A small-molecule ligand and the protein it binds are described below.
Small molecule (SMILES): CC1=C2O[C@]3(O)C[C@@H]2C(=C(O)C1=O)[C@@H]1O[C@H](CC[C@H](C)/C=C(\C)C[C@@H](C)C[C@@H]3C)[C@H](C)[C@H](O)[C@H]1C

Sequence of chain 1.V:
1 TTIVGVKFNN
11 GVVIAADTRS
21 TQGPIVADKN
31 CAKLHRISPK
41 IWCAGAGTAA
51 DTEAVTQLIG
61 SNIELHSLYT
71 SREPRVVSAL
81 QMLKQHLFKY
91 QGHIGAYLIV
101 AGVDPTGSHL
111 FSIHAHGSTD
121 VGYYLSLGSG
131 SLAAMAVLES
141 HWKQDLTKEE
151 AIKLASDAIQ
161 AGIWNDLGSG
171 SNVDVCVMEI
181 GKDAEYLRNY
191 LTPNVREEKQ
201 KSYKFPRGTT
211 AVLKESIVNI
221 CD

Binding-site contacts:
Ligand atom C4 contacts residue HIS141 of chain 1.V at 1.5 Å.
Ligand atom C23 contacts residue ASP157 of chain 1.V at 3.7 Å.
Ligand atom O contacts residue LYS170 of chain 1.M at 3.7 Å.
Ligand atom C1 contacts residue LYS170 of chain 1.M at 3.6 Å.
Ligand atom C5 contacts residue HIS141 of chain 1.V at 2.7 Å.
Ligand atom C contacts residue LYS170 of chain 1.M at 3.5 Å.
Ligand atom O4 contacts residue LYS170 of chain 1.M at 3.9 Å.
Ligand atom C22 contacts residue ASP157 of chain 1.V at 3.6 Å.
Ligand atom C27 contacts residue HIS141 of chain 1.V at 3.9 Å.
Ligand atom O3 contacts residue HIS141 of chain 1.V at 3.5 Å (h-bond).
Ligand atom C8 contacts residue PRO166 of chain 1.M at 3.9 Å (hydrophobic).
Ligand atom O3 contacts residue LEU167 of chain 1.M at 3.6 Å.
Ligand atom C27 contacts residue ASP157 of chain 1.V at 2.9 Å.
Ligand atom O2 contacts residue LEU167 of chain 1.M at 3.9 Å.
Ligand atom O2 contacts residue HIS141 of chain 1.V at 2.9 Å (h-bond).
Ligand atom O2 contacts residue ASN192 of chain 1.M at 3.2 Å (h-bond).
Ligand atom C10 contacts residue LEU167 of chain 1.M at 3.4 Å (hydrophobic).
Ligand atom C23 contacts residue HIS141 of chain 1.V at 3.4 Å.
Ligand atom O4 contacts residue HIS141 of chain 1.V at 3.8 Å.
Ligand atom C10 contacts residue LYS170 of chain 1.M at 3.6 Å.
Ligand atom C26 contacts residue HIS141 of chain 1.V at 3.8 Å.
Ligand atom C7 contacts residue LYS170 of chain 1.M at 3.9 Å.
Ligand atom O2 contacts residue SER140 of chain 1.V at 3.0 Å.
Ligand atom O1 contacts residue ASP157 of chain 1.V at 2.8 Å (salt-bridge).
Ligand atom C6 contacts residue HIS141 of chain 1.V at 3.5 Å.
Ligand atom C13 contacts residue ASN192 of chain 1.M at 3.8 Å.
Ligand atom O contacts residue VAL137 of chain 1.V at 3.3 Å.
Ligand atom C2 contacts residue HIS141 of chain 1.V at 3.5 Å.
Ligand atom C8 contacts residue LEU167 of chain 1.M at 3.6 Å (hydrophobic).
Ligand atom O1 contacts residue LYS170 of chain 1.M at 2.9 Å (salt-bridge).
Ligand atom C8 contacts residue VAL137 of chain 1.V at 3.6 Å (hydrophobic).
Ligand atom C18 contacts residue LYS170 of chain 1.M at 3.8 Å.
Ligand atom C1 contacts residue ASP157 of chain 1.V at 3.8 Å.
Ligand atom C contacts residue VAL137 of chain 1.V at 3.6 Å (hydrophobic).
Ligand atom C9 contacts residue LEU167 of chain 1.M at 3.9 Å (hydrophobic).
Ligand atom C7 contacts residue VAL137 of chain 1.V at 3.7 Å (hydrophobic).
Ligand atom C3 contacts residue HIS141 of chain 1.V at 2.7 Å.
Ligand atom C22 contacts residue LYS170 of chain 1.M at 3.6 Å.
Ligand atom C2 contacts residue LYS170 of chain 1.M at 3.9 Å.
Ligand atom C22 contacts residue HIS141 of chain 1.V at 3.7 Å.

Sequence of chain 1.M:
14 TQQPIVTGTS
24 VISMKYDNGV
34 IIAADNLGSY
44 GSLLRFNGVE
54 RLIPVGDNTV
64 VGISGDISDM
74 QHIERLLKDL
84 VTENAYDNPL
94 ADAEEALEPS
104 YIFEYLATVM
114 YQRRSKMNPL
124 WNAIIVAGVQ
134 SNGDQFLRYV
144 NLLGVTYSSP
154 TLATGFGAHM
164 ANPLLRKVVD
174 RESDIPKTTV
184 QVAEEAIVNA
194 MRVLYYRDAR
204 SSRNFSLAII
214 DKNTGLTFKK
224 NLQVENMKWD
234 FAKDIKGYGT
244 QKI